The protein below binds the small molecule below.
Small molecule (SMILES): CC(=O)N[C@@H]1[C@@H](O)[C@H](O)[C@@H](CO)O[C@H]1O

Sequence of chain 1.A:
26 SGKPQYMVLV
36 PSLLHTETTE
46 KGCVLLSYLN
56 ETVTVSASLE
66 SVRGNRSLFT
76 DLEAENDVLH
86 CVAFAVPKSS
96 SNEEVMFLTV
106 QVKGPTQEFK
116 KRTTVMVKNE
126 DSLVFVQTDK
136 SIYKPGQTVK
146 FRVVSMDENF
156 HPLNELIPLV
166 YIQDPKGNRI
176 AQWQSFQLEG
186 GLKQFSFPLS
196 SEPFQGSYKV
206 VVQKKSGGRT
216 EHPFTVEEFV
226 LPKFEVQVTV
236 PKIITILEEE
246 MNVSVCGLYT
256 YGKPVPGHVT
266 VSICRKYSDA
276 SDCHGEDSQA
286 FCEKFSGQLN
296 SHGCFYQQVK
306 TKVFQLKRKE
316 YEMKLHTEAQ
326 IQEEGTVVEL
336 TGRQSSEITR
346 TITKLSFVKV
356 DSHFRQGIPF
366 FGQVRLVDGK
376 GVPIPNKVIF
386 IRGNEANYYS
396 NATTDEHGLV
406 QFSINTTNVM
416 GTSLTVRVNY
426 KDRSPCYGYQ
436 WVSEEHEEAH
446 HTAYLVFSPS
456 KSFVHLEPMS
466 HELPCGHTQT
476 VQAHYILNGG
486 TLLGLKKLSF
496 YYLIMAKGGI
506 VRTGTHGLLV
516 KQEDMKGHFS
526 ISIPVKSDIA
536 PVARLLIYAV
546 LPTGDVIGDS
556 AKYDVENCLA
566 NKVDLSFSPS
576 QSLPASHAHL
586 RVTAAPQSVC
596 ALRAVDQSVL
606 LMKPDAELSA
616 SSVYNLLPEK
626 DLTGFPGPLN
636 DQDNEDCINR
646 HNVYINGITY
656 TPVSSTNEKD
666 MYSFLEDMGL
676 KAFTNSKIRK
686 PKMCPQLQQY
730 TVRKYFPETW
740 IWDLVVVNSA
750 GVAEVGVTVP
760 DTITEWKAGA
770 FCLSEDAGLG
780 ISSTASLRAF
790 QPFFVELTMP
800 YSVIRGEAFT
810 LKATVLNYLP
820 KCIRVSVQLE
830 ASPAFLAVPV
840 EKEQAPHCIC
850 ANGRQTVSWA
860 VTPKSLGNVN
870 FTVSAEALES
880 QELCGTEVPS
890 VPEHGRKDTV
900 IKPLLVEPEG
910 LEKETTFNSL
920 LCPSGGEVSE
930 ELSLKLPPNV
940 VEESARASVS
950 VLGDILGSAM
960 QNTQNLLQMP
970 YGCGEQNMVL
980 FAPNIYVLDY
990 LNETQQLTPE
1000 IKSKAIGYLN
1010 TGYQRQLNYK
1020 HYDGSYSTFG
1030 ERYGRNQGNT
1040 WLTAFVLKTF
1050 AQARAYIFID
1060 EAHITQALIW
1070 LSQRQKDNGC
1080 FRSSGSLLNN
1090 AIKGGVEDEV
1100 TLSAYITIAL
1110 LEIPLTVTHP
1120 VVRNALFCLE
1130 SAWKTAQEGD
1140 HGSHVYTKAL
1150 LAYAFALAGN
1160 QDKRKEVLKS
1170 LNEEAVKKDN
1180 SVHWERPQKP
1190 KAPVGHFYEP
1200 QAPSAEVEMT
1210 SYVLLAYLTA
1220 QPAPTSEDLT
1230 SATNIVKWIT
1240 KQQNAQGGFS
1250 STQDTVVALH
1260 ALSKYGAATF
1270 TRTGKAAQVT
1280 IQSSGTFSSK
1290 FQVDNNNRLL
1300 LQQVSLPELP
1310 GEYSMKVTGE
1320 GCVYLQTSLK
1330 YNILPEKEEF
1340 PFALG

Binding-site contacts:
Ligand atom C3 contacts residue ASN410 of chain 1.A at 3.8 Å.
Ligand atom C5 contacts residue ASN410 of chain 1.A at 3.6 Å.
Ligand atom C4 contacts residue ASN410 of chain 1.A at 4.2 Å.
Ligand atom C7 contacts residue ASN410 of chain 1.A at 4.1 Å.
Ligand atom C1 contacts residue ASN410 of chain 1.A at 1.4 Å.
Ligand atom C2 contacts residue ASN410 of chain 1.A at 2.5 Å.
Ligand atom O5 contacts residue ASN410 of chain 1.A at 2.4 Å (h-bond).
Ligand atom N2 contacts residue ASN410 of chain 1.A at 2.9 Å (h-bond).
Ligand atom O6 contacts residue THR412 of chain 1.A at 3.9 Å.